Binding-site contacts:
Ligand atom C4' contacts residue HIS224 of chain 1.B at 3.3 Å.
Ligand atom OAD contacts residue GLY298 of chain 1.B at 3.0 Å (h-bond).
Ligand atom N4P contacts residue LEU239 of chain 1.B at 3.6 Å.
Ligand atom OAK contacts residue GLY329 of chain 1.B at 2.9 Å (h-bond).
Ligand atom O2A contacts residue ARG226 of chain 1.B at 3.1 Å (salt-bridge).
Ligand atom N8P contacts residue PHE434 of chain 1.B at 3.5 Å.
Ligand atom OAL contacts residue GLY298 of chain 1.B at 3.5 Å.
Ligand atom O8A contacts residue HIS224 of chain 1.B at 3.4 Å (h-bond).
Ligand atom N1A contacts residue ASN238 of chain 1.B at 3.5 Å.
Ligand atom C2A contacts residue ASN238 of chain 1.B at 3.6 Å.
Ligand atom C5' contacts residue HIS224 of chain 1.B at 3.6 Å.
Ligand atom CAH contacts residue GLY329 of chain 1.B at 3.6 Å.
Ligand atom O2' contacts residue LYS240 of chain 1.B at 3.2 Å (salt-bridge).
Ligand atom OAL contacts residue ARG256 of chain 1.B at 3.2 Å (salt-bridge).
Ligand atom OAD contacts residue GLY236 of chain 1.B at 3.5 Å.
Ligand atom OAL contacts residue GLU191 of chain 1.B at 2.6 Å (salt-bridge).
Ligand atom CAH contacts residue ILE327 of chain 1.B at 3.5 Å (hydrophobic).
Ligand atom OAD contacts residue ILE237 of chain 1.B at 2.9 Å (h-bond).
Ligand atom N6A contacts residue ALA235 of chain 1.B at 3.6 Å.
Ligand atom CAE contacts residue ILE237 of chain 1.B at 3.5 Å (hydrophobic).
Ligand atom C3' contacts residue HIS224 of chain 1.B at 3.4 Å.
Ligand atom CAG contacts residue ILE327 of chain 1.B at 3.2 Å (hydrophobic).
Ligand atom CAB contacts residue ILE237 of chain 1.B at 3.6 Å (hydrophobic).
Ligand atom C7P contacts residue PHE434 of chain 1.B at 3.6 Å (hydrophobic).
Ligand atom OAK contacts residue GLN418 of chain 1.B at 3.2 Å (h-bond).
Ligand atom N1A contacts residue LEU239 of chain 1.B at 3.4 Å (h-bond).
Ligand atom C5P contacts residue LEU239 of chain 1.B at 3.5 Å (hydrophobic).
Ligand atom O5A contacts residue TYR227 of chain 1.B at 2.6 Å (h-bond).
Ligand atom N4P contacts residue ALA235 of chain 1.B at 3.0 Å (h-bond).
Ligand atom C13 contacts residue PHE294 of chain 1.B at 3.6 Å (hydrophobic).
Ligand atom C6P contacts residue ALA235 of chain 1.B at 3.5 Å (hydrophobic).
Ligand atom O3' contacts residue HIS224 of chain 1.B at 3.2 Å (h-bond).
Ligand atom O9A contacts residue LYS240 of chain 1.B at 2.9 Å (salt-bridge).
Ligand atom N1A contacts residue ALA190 of chain 1.B at 3.4 Å.
Ligand atom C2A contacts residue ALA190 of chain 1.B at 3.5 Å (hydrophobic).
Ligand atom OAK contacts residue ILE327 of chain 1.B at 3.0 Å (h-bond).
Ligand atom N6A contacts residue ILE237 of chain 1.B at 3.0 Å (h-bond).
Ligand atom CAG contacts residue ILE326 of chain 1.B at 3.3 Å (hydrophobic).
Ligand atom NAA contacts residue OXY1 of chain 1.G at 3.1 Å (h-bond).
Ligand atom OAD contacts residue GLY297 of chain 1.B at 3.6 Å.

The small molecule below binds the protein below.
Small molecule (SMILES): CC(C)(CO[P](=O)(O)O[P](=O)(O)OC[C@H]1O[C@@H](n2cnc3c(N)ncnc32)[C@H](O)[C@@H]1OP(=O)(O)O)[C@@H](O)C(=O)NCCC(=O)NCCNC(=O)Cc1cc(O)cc(O)c1

Sequence of chain 1.B:
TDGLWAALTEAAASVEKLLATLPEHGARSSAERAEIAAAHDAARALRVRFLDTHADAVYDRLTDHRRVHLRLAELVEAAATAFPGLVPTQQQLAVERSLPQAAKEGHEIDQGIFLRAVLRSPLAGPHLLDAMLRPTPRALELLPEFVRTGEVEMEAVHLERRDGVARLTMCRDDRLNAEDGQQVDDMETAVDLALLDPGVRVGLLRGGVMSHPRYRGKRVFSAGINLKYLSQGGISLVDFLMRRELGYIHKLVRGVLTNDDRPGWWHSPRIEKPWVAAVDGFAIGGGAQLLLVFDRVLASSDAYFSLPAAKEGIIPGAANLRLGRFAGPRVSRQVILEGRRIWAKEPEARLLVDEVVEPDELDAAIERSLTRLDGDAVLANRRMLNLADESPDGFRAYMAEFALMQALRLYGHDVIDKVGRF